A protein and the small-molecule ligand that binds it are described below.
Small molecule (SMILES): CCOc1cc(F)ccc1-c1nc(CCOc2ccc(C[C@H](OC)C(=O)O)c3ccccc23)c(C)o1

Sequence of chain 1.B:
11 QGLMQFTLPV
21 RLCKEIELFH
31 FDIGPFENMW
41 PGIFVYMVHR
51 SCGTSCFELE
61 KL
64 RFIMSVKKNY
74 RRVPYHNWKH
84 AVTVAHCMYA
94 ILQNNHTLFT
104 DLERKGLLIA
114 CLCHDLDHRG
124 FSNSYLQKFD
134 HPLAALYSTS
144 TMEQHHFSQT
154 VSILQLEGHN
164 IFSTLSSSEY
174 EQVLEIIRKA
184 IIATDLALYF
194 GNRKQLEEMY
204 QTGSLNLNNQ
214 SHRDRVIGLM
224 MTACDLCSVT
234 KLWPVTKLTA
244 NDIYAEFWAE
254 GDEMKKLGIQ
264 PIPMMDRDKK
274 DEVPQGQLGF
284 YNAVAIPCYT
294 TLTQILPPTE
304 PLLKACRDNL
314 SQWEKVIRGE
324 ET

Binding-site contacts:
Ligand atom C17 contacts residue MET267 of chain 1.B at 3.3 Å (hydrophobic).
Ligand atom O15 contacts residue GLN280 of chain 1.B at 3.3 Å (h-bond).
Ligand atom C23 contacts residue VAL287 of chain 1.B at 3.8 Å (hydrophobic).
Ligand atom C23 contacts residue PHE193 of chain 1.B at 3.6 Å (hydrophobic).
Ligand atom C22 contacts residue VAL287 of chain 1.B at 3.8 Å (hydrophobic).
Ligand atom C16 contacts residue MET267 of chain 1.B at 3.4 Å (hydrophobic).
Ligand atom C27 contacts residue PHE283 of chain 1.B at 3.4 Å (hydrophobic).
Ligand atom F7 contacts residue VAL232 of chain 1.B at 3.6 Å.
Ligand atom C6 contacts residue PHE283 of chain 1.B at 3.9 Å (hydrophobic).
Ligand atom C14 contacts residue PHE283 of chain 1.B at 3.6 Å (hydrophobic).
Ligand atom C4 contacts residue PHE283 of chain 1.B at 3.5 Å (hydrophobic).
Ligand atom F7 contacts residue LEU229 of chain 1.B at 3.5 Å.
Ligand atom C28 contacts residue ALA286 of chain 1.B at 3.5 Å (hydrophobic).
Ligand atom C16 contacts residue TYR247 of chain 1.B at 3.8 Å (hydrophobic).
Ligand atom C3 contacts residue PHE283 of chain 1.B at 3.7 Å (hydrophobic).
Ligand atom C11 contacts residue PHE283 of chain 1.B at 3.6 Å (hydrophobic).
Ligand atom C27 contacts residue GLY279 of chain 1.B at 3.8 Å.
Ligand atom C6 contacts residue ILE246 of chain 1.B at 3.7 Å (hydrophobic).
Ligand atom F7 contacts residue SER231 of chain 1.B at 3.0 Å.
Ligand atom C13 contacts residue PHE250 of chain 1.B at 3.7 Å (hydrophobic).
Ligand atom C2 contacts residue TYR78 of chain 1.B at 3.9 Å (hydrophobic).
Ligand atom C6 contacts residue VAL232 of chain 1.B at 3.6 Å (hydrophobic).
Ligand atom C10 contacts residue PHE250 of chain 1.B at 3.9 Å (hydrophobic).
Ligand atom C20 contacts residue PHE283 of chain 1.B at 3.9 Å (hydrophobic).
Ligand atom C1 contacts residue ILE246 of chain 1.B at 3.4 Å (hydrophobic).
Ligand atom C26 contacts residue PHE283 of chain 1.B at 3.8 Å (hydrophobic).
Ligand atom O19 contacts residue PHE283 of chain 1.B at 3.6 Å.
Ligand atom C2 contacts residue ILE246 of chain 1.B at 3.8 Å (hydrophobic).
Ligand atom F7 contacts residue ILE246 of chain 1.B at 3.6 Å.
Ligand atom N12 contacts residue PHE283 of chain 1.B at 3.5 Å.
Ligand atom C13 contacts residue PHE283 of chain 1.B at 3.8 Å (hydrophobic).
Ligand atom C27 contacts residue GLY282 of chain 1.B at 3.6 Å.
Ligand atom O15 contacts residue PHE283 of chain 1.B at 3.6 Å.
Ligand atom N12 contacts residue PHE250 of chain 1.B at 3.6 Å.
Ligand atom C13 contacts residue MET267 of chain 1.B at 3.9 Å (hydrophobic).
Ligand atom C10 contacts residue HIS79 of chain 1.B at 3.9 Å.
Ligand atom C26 contacts residue GLY282 of chain 1.B at 3.5 Å.
Ligand atom C2 contacts residue LEU229 of chain 1.B at 3.8 Å (hydrophobic).
Ligand atom C14 contacts residue PHE250 of chain 1.B at 3.8 Å (hydrophobic).
Ligand atom C14 contacts residue MET267 of chain 1.B at 3.9 Å (hydrophobic).